Binding-site contacts:
Ligand atom S contacts residue MET49 of chain 2.A at 3.7 Å.
Ligand atom C1 contacts residue CYS145 of chain 2.A at 2.7 Å (hydrophobic).
Ligand atom C contacts residue HIS163 of chain 2.A at 3.8 Å.
Ligand atom C4 contacts residue HIS41 of chain 2.A at 3.8 Å.
Ligand atom O contacts residue SER144 of chain 2.A at 3.3 Å (h-bond).
Ligand atom N1 contacts residue DMS1 of chain 2.E at 3.6 Å.
Ligand atom C3 contacts residue HIS164 of chain 2.A at 3.7 Å.
Ligand atom S contacts residue GLN189 of chain 2.A at 3.7 Å.
Ligand atom C9 contacts residue DMS1 of chain 2.E at 3.7 Å.
Ligand atom C5 contacts residue MET49 of chain 2.A at 3.5 Å (hydrophobic).
Ligand atom C8 contacts residue GLN189 of chain 2.A at 4.0 Å.
Ligand atom C6 contacts residue MET49 of chain 2.A at 3.5 Å (hydrophobic).
Ligand atom C9 contacts residue HIS41 of chain 2.A at 3.9 Å.
Ligand atom C1 contacts residue ASN142 of chain 2.A at 4.1 Å.
Ligand atom C8 contacts residue ARG188 of chain 2.A at 4.1 Å.
Ligand atom C10 contacts residue ASN142 of chain 2.A at 3.8 Å.
Ligand atom C2 contacts residue ASN142 of chain 2.A at 3.7 Å.
Ligand atom C1 contacts residue GLY143 of chain 2.A at 3.7 Å.
Ligand atom O contacts residue CYS145 of chain 2.A at 3.0 Å (h-bond).
Ligand atom N contacts residue ASN142 of chain 2.A at 3.7 Å.
Ligand atom C7 contacts residue MET49 of chain 2.A at 3.5 Å (hydrophobic).
Ligand atom C6 contacts residue HIS164 of chain 2.A at 3.8 Å.
Ligand atom C6 contacts residue HIS41 of chain 2.A at 3.5 Å.
Ligand atom O contacts residue GLY143 of chain 2.A at 2.8 Å (h-bond).
Ligand atom C8 contacts residue MET49 of chain 2.A at 3.8 Å (hydrophobic).
Ligand atom C3 contacts residue CYS145 of chain 2.A at 3.9 Å (hydrophobic).
Ligand atom C contacts residue LEU141 of chain 2.A at 4.2 Å (hydrophobic).
Ligand atom C7 contacts residue MET165 of chain 2.A at 3.7 Å (hydrophobic).
Ligand atom C1 contacts residue SER144 of chain 2.A at 4.1 Å.
Ligand atom N1 contacts residue HIS41 of chain 2.A at 4.2 Å.
Ligand atom C contacts residue CYS145 of chain 2.A at 1.8 Å (hydrophobic).
Ligand atom C3 contacts residue HIS41 of chain 2.A at 4.0 Å.
Ligand atom C7 contacts residue ARG188 of chain 2.A at 4.1 Å.
Ligand atom C4 contacts residue DMS1 of chain 2.E at 3.4 Å.
Ligand atom C2 contacts residue CYS145 of chain 2.A at 3.7 Å (hydrophobic).
Ligand atom N contacts residue CYS145 of chain 2.A at 3.4 Å (h-bond).
Ligand atom O contacts residue ASN142 of chain 2.A at 3.8 Å.
Ligand atom C contacts residue SER144 of chain 2.A at 3.8 Å.
Ligand atom C5 contacts residue HIS41 of chain 2.A at 4.1 Å.
Ligand atom O contacts residue LEU141 of chain 2.A at 4.1 Å.

A small-molecule ligand and the protein it binds are described below.
Small molecule (SMILES): CC(=O)N1CCN(Cc2cccs2)CC1

Sequence of chain 2.A:
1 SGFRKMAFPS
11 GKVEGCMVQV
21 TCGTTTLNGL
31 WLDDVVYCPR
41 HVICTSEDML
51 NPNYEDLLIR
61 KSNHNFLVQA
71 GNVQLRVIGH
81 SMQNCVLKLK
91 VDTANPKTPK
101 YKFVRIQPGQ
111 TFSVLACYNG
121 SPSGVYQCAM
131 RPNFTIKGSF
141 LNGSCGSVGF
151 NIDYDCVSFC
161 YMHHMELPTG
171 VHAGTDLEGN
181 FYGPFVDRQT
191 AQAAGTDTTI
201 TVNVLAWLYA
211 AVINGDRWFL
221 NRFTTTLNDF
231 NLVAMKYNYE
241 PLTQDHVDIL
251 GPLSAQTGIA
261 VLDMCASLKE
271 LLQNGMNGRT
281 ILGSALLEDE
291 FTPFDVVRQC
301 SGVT